A small-molecule ligand and the protein it binds are described below.
Small molecule (SMILES): CC[C@H](C)[C@H](NC(=O)[C@@H](NC(=O)[C@H](CC(C)C)NC(=O)[C@@H](N)CCCCN)C(C)C)C(=O)N[C@@H](CC(N)=O)C(=O)N[C@@H](CCCCN)C(=O)N[C@@H](CC(=O)O)C(=O)N[C@@H](CCSC)C(=O)N[C@@H](CCCN=C(N)N)C(=O)N[C@H](C(=O)N[C@@H](CC(=O)O)C(=O)N[C@@H](CC(C)C)C(=O)N[C@@H](Cc1ccccc1)C(=O)N[C@@H](CO)C(=O)N1CCC[C@H]1C(=O)N1CCC[C@H]1C(=O)N[C@H](C=O)CC(N)=O)[C@@H](C)O

Binding-site contacts:
Ligand atom NZ contacts residue ASP1073 of chain 1.E at 3.3 Å (salt-bridge).
Ligand atom CA contacts residue THR1065 of chain 1.E at 3.4 Å.
Ligand atom CG contacts residue THR1065 of chain 1.E at 3.6 Å.
Ligand atom CG2 contacts residue ASN1069 of chain 1.E at 3.3 Å.
Ligand atom CD1 contacts residue THR1065 of chain 1.E at 2.6 Å.
Ligand atom CG contacts residue GLN1074 of chain 1.E at 3.5 Å.
Ligand atom CD1 contacts residue ILE1053 of chain 1.E at 3.6 Å (hydrophobic).
Ligand atom CG2 contacts residue PHE1068 of chain 1.E at 3.6 Å (hydrophobic).
Ligand atom N contacts residue THR1065 of chain 1.E at 2.3 Å (h-bond).
Ligand atom O contacts residue ARG1049 of chain 1.E at 3.0 Å.
Ligand atom NH1 contacts residue ASN1069 of chain 1.E at 2.6 Å (h-bond).
Ligand atom C contacts residue THR1065 of chain 1.E at 3.7 Å.
Ligand atom CZ contacts residue GLN1074 of chain 1.E at 3.4 Å.
Ligand atom NH1 contacts residue ASP1073 of chain 1.E at 3.4 Å (salt-bridge).
Ligand atom C contacts residue THR1065 of chain 1.E at 2.9 Å.
Ligand atom CZ contacts residue ASP1073 of chain 1.E at 3.6 Å.
Ligand atom CA contacts residue ASN1069 of chain 1.E at 3.4 Å.
Ligand atom CD2 contacts residue GLN1074 of chain 1.E at 3.2 Å.
Ligand atom C contacts residue ASN1069 of chain 1.E at 3.7 Å.
Ligand atom OD1 contacts residue LYS431 of chain 1.HD at 2.6 Å (salt-bridge).
Ligand atom CD1 contacts residue PHE1068 of chain 1.E at 3.5 Å (hydrophobic).
Ligand atom O contacts residue THR1065 of chain 1.E at 2.7 Å.
Ligand atom CE2 contacts residue GLN1074 of chain 1.E at 3.2 Å.
Ligand atom CB contacts residue GLN1074 of chain 1.E at 3.3 Å.
Ligand atom N contacts residue ASN1069 of chain 1.E at 3.0 Å (h-bond).
Ligand atom O contacts residue ASN1069 of chain 1.E at 3.0 Å (h-bond).
Ligand atom NH1 contacts residue GLN1074 of chain 1.E at 3.8 Å.
Ligand atom CA contacts residue THR1065 of chain 1.E at 2.7 Å.
Ligand atom CB contacts residue THR1065 of chain 1.E at 3.6 Å.
Ligand atom CG1 contacts residue PHE1068 of chain 1.E at 3.6 Å (hydrophobic).
Ligand atom CD2 contacts residue ALA1075 of chain 1.E at 3.6 Å (hydrophobic).
Ligand atom CD1 contacts residue LEU1064 of chain 1.E at 3.4 Å (hydrophobic).
Ligand atom CD contacts residue GLN1074 of chain 1.E at 2.8 Å.
Ligand atom NE contacts residue GLN1074 of chain 1.E at 3.6 Å (h-bond).
Ligand atom O contacts residue THR1065 of chain 1.E at 3.5 Å (h-bond).
Ligand atom CD contacts residue ASN1069 of chain 1.E at 3.7 Å.
Ligand atom CG contacts residue LYS431 of chain 1.HD at 3.6 Å.
Ligand atom CB contacts residue GLN1074 of chain 1.E at 3.7 Å.
Ligand atom CD1 contacts residue ARG1049 of chain 1.E at 3.0 Å.
Ligand atom NH2 contacts residue ASP1073 of chain 1.E at 3.0 Å (salt-bridge).

Sequence of chain 1.HD:
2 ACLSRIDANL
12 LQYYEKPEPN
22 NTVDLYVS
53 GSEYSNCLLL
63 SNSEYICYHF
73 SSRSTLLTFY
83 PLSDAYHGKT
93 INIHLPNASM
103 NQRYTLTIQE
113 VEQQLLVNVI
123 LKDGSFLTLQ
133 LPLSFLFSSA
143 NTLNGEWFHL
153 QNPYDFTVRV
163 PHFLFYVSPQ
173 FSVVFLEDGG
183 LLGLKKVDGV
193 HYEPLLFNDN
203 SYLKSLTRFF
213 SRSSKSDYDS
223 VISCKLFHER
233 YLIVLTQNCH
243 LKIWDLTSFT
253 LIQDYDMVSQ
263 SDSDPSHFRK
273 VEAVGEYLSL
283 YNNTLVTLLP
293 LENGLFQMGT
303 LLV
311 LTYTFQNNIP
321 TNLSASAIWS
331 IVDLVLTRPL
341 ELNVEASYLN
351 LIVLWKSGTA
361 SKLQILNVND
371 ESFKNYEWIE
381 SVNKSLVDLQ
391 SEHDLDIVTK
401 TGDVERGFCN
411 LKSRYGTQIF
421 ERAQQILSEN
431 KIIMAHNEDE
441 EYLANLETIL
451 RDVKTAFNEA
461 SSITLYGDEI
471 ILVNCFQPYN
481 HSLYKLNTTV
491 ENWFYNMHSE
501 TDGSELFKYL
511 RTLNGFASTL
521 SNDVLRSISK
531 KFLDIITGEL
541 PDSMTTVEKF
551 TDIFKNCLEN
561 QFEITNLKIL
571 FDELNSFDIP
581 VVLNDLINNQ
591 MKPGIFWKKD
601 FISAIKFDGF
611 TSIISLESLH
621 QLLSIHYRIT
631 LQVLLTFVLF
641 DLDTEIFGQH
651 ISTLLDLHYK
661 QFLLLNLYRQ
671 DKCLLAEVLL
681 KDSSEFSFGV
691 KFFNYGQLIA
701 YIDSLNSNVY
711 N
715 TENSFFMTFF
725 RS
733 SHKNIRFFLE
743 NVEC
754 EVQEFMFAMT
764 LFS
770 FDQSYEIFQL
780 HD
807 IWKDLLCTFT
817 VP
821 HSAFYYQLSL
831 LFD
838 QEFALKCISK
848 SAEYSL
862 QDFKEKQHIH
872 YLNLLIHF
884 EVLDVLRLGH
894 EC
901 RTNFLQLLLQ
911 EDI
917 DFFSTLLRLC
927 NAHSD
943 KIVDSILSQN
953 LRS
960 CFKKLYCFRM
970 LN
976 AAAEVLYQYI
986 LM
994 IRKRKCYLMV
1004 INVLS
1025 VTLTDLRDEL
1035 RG

Sequence of chain 1.E:
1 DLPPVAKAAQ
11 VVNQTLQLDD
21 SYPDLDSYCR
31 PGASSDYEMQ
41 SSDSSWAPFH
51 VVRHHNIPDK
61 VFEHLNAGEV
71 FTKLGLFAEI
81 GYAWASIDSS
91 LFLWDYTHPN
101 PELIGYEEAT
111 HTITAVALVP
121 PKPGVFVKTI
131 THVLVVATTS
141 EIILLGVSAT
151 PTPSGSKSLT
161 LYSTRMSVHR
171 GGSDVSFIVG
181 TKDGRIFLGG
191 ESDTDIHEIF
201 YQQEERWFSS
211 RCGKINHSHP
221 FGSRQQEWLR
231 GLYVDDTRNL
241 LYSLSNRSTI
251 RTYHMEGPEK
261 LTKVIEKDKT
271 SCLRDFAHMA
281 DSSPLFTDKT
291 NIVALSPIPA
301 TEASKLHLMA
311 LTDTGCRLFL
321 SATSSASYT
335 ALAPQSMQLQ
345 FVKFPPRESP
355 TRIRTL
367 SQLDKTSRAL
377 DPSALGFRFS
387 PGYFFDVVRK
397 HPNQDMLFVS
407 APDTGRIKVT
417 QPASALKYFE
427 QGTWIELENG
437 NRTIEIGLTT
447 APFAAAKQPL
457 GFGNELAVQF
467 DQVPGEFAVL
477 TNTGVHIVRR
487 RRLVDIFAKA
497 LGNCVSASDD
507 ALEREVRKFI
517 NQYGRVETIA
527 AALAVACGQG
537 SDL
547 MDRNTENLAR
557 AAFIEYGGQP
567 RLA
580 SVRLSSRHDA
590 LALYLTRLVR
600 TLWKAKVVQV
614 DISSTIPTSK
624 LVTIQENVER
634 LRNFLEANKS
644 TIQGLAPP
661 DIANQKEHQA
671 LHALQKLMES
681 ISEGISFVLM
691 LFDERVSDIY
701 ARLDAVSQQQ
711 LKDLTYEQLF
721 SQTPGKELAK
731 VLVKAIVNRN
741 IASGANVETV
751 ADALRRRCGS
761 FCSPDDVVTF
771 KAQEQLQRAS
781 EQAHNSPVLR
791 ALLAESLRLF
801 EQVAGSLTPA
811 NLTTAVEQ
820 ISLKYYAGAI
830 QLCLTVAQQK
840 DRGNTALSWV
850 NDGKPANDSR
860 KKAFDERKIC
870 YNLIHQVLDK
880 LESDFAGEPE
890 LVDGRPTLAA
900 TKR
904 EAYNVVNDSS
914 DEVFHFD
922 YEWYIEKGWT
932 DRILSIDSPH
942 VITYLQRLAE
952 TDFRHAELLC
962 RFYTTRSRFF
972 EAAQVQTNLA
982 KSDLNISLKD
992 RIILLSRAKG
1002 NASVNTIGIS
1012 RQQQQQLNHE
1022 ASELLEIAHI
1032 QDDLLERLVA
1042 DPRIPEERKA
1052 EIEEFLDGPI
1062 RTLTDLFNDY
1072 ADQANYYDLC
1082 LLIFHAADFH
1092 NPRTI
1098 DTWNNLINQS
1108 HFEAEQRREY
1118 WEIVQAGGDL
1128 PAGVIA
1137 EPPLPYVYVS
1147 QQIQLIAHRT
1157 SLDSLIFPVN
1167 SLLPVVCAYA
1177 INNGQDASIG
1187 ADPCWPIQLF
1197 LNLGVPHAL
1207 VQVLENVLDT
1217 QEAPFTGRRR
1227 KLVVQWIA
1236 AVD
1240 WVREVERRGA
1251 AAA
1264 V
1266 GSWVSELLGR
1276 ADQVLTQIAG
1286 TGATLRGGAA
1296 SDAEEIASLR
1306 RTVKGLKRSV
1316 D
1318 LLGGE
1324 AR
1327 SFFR